Sequence of chain 2.A:
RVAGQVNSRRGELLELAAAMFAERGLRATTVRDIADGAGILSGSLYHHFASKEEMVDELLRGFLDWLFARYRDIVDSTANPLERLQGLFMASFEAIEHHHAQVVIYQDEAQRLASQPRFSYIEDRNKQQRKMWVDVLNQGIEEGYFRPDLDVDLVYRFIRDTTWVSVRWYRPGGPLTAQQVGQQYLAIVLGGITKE

Sequence of chain 1.A:
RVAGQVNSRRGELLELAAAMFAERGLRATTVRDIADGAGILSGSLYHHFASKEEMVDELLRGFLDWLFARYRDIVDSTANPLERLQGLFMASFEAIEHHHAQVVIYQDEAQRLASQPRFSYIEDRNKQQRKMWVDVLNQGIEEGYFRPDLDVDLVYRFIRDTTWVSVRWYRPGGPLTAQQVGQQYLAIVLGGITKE

Binding-site contacts:
Ligand atom CAZ contacts residue GLN131 of chain 2.A at 3.7 Å.
Ligand atom PCK contacts residue TRP171 of chain 1.A at 3.7 Å.
Ligand atom OBM contacts residue ARG162 of chain 2.A at 3.4 Å (salt-bridge).
Ligand atom OAH contacts residue TYR108 of chain 2.A at 3.7 Å.
Ligand atom CCC contacts residue TRP166 of chain 2.A at 3.6 Å (hydrophobic).
Ligand atom OAR contacts residue ASN128 of chain 2.A at 2.8 Å (h-bond).
Ligand atom OAF contacts residue GLN109 of chain 2.A at 3.3 Å.
Ligand atom O4' contacts residue TRP171 of chain 1.A at 3.6 Å.
Ligand atom CBU contacts residue TYR108 of chain 2.A at 3.6 Å (hydrophobic).
Ligand atom SBQ contacts residue ASP163 of chain 2.A at 3.0 Å (salt-bridge).
Ligand atom N6 contacts residue ARG173 of chain 1.A at 2.9 Å (salt-bridge).
Ligand atom CAW contacts residue ASP163 of chain 2.A at 3.6 Å.
Ligand atom C8 contacts residue TRP171 of chain 1.A at 3.2 Å (hydrophobic).
Ligand atom N6 contacts residue LEU178 of chain 1.A at 2.8 Å (h-bond).
Ligand atom N3 contacts residue ARG159 of chain 2.A at 3.7 Å.
Ligand atom O4' contacts residue ARG159 of chain 2.A at 3.6 Å (salt-bridge).
Ligand atom CAX contacts residue ARG162 of chain 2.A at 3.6 Å.
Ligand atom C6 contacts residue LEU178 of chain 1.A at 3.6 Å (hydrophobic).
Ligand atom OAG contacts residue GLN109 of chain 2.A at 3.0 Å (h-bond).
Ligand atom N6 contacts residue TYR172 of chain 1.A at 3.3 Å.
Ligand atom N6 contacts residue GLY176 of chain 1.A at 3.4 Å.
Ligand atom OAK contacts residue ARG162 of chain 2.A at 2.9 Å (salt-bridge).
Ligand atom N1 contacts residue PRO177 of chain 1.A at 3.3 Å.
Ligand atom NBJ contacts residue ASP163 of chain 2.A at 3.2 Å (salt-bridge).
Ligand atom CAA contacts residue ASN128 of chain 2.A at 3.2 Å.
Ligand atom N1 contacts residue LEU178 of chain 1.A at 3.0 Å (h-bond).
Ligand atom OAQ contacts residue TRP171 of chain 1.A at 3.5 Å.
Ligand atom OAP contacts residue ARG132 of chain 2.A at 3.7 Å.
Ligand atom O5' contacts residue TRP171 of chain 1.A at 3.7 Å.
Ligand atom N7 contacts residue ARG173 of chain 1.A at 2.9 Å (salt-bridge).
Ligand atom CCD contacts residue TYR108 of chain 2.A at 3.7 Å (hydrophobic).
Ligand atom OAL contacts residue ARG162 of chain 2.A at 2.9 Å (salt-bridge).
Ligand atom C2 contacts residue PRO177 of chain 1.A at 3.4 Å (hydrophobic).
Ligand atom CAZ contacts residue TYR108 of chain 2.A at 3.4 Å (hydrophobic).
Ligand atom C8 contacts residue ARG173 of chain 1.A at 3.6 Å.
Ligand atom C1' contacts residue ARG159 of chain 2.A at 3.5 Å.
Ligand atom CBT contacts residue TRP166 of chain 2.A at 3.4 Å (hydrophobic).
Ligand atom OAK contacts residue TRP171 of chain 1.A at 3.5 Å.
Ligand atom N9 contacts residue TRP171 of chain 1.A at 3.7 Å.
Ligand atom OAG contacts residue TRP166 of chain 2.A at 3.6 Å.

A small-molecule ligand and the protein it binds are described below.
Small molecule (SMILES): CC(C)(COP(=O)(O)OP(=O)(O)OC[C@H]1O[C@@H](n2cnc3c(N)ncnc32)[C@H](O)[C@@H]1OP(=O)(O)O)[C@@H](O)C(=O)NCCC(=O)NCCSC(=O)CC[C@@H]1C(=O)CC[C@]2(C)C(=O)CC[C@@H]12